Sequence of chain 1.A:
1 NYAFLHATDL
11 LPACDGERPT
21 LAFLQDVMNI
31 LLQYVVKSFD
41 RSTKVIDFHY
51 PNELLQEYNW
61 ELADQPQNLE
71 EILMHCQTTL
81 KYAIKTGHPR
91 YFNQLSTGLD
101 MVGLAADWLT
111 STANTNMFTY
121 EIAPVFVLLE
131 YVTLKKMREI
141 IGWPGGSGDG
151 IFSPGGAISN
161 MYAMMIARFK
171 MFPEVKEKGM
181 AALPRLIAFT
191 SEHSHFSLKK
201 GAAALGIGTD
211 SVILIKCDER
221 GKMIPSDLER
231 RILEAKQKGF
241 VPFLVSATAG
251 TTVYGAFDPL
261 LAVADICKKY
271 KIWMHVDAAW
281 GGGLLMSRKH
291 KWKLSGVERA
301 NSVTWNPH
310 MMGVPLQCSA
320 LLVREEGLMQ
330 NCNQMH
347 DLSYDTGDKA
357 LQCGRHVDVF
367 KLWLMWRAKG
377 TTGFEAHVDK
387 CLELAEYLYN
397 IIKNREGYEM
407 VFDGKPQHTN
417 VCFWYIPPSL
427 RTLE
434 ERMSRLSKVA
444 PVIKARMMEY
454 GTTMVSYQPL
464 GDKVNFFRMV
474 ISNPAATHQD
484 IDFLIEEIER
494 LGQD

Binding-site contacts:
Ligand atom CD contacts residue LEU95 of chain 1.A at 3.7 Å (hydrophobic).
Ligand atom N contacts residue SER96 of chain 1.A at 3.1 Å (h-bond).
Ligand atom CD contacts residue LLP309 of chain 1.A at 4.0 Å.
Ligand atom CD contacts residue GLN94 of chain 1.A at 4.4 Å.
Ligand atom CB contacts residue PHE118 of chain 2.A at 3.5 Å (hydrophobic).
Ligand atom OXT contacts residue ARG471 of chain 1.A at 3.2 Å (salt-bridge).
Ligand atom O contacts residue LEU95 of chain 1.A at 3.6 Å (h-bond).
Ligand atom CB contacts residue GLN94 of chain 1.A at 3.1 Å.
Ligand atom N contacts residue PHE118 of chain 2.A at 4.3 Å.
Ligand atom O contacts residue ARG471 of chain 1.A at 3.4 Å (salt-bridge).
Ligand atom CD contacts residue SER96 of chain 1.A at 4.2 Å.
Ligand atom C contacts residue ARG471 of chain 1.A at 3.6 Å.
Ligand atom O contacts residue ASN93 of chain 1.A at 4.0 Å.
Ligand atom O contacts residue ABU1 of chain 1.C at 3.6 Å (h-bond).
Ligand atom CG contacts residue LEU95 of chain 1.A at 3.8 Å (hydrophobic).
Ligand atom CG contacts residue ABU1 of chain 1.C at 1.6 Å.
Ligand atom CD contacts residue PHE118 of chain 2.A at 4.1 Å (hydrophobic).
Ligand atom CB contacts residue ABU1 of chain 1.C at 1.3 Å.
Ligand atom CG contacts residue GLN94 of chain 1.A at 3.9 Å.
Ligand atom C contacts residue GLN94 of chain 1.A at 3.5 Å.
Ligand atom C contacts residue LEU95 of chain 1.A at 4.2 Å (hydrophobic).
Ligand atom OXT contacts residue GLN94 of chain 1.A at 4.5 Å.
Ligand atom N contacts residue ABU1 of chain 1.C at 1.2 Å (h-bond).
Ligand atom OXT contacts residue THR252 of chain 1.A at 3.5 Å.
Ligand atom OXT contacts residue ABU1 of chain 1.C at 3.7 Å.
Ligand atom N contacts residue ASN116 of chain 2.A at 4.1 Å.
Ligand atom N contacts residue LEU95 of chain 1.A at 3.5 Å (h-bond).
Ligand atom N contacts residue GLN94 of chain 1.A at 3.5 Å.
Ligand atom C contacts residue THR252 of chain 1.A at 4.5 Å.
Ligand atom O contacts residue GLN94 of chain 1.A at 2.8 Å (h-bond).
Ligand atom CB contacts residue LEU95 of chain 1.A at 3.9 Å (hydrophobic).
Ligand atom C contacts residue ABU1 of chain 1.C at 3.1 Å.
Ligand atom CD contacts residue ABU1 of chain 1.C at 0.6 Å.

Sequence of chain 2.A:
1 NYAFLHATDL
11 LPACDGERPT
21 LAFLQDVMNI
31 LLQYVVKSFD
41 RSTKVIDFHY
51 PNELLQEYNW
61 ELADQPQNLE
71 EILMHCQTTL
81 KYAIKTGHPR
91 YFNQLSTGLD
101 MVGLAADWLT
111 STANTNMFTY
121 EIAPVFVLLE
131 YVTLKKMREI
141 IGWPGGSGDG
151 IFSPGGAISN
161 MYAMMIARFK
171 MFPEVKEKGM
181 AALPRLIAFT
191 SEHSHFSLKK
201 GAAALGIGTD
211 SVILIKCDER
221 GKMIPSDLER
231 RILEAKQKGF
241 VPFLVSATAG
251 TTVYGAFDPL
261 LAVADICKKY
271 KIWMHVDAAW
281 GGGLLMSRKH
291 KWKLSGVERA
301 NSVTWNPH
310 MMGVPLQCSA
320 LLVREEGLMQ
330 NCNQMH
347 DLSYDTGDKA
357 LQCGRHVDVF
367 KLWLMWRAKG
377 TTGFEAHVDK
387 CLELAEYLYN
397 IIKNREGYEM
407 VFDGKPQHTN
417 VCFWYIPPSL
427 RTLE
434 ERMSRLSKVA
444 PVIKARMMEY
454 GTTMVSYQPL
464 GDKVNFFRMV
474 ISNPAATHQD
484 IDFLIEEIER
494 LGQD

This small molecule binds to this protein.
Small molecule (SMILES): NCCCC(=O)O